Binding-site contacts:
Ligand atom O6 contacts residue ASN113 of chain 1.B at 3.6 Å.
Ligand atom C3 contacts residue ASN125 of chain 1.B at 3.7 Å.
Ligand atom C1 contacts residue ASN113 of chain 1.B at 4.2 Å.
Ligand atom O5 contacts residue ASN113 of chain 1.B at 3.2 Å.
Ligand atom C6 contacts residue ASN113 of chain 1.B at 3.7 Å.
Ligand atom C8 contacts residue ASN125 of chain 1.B at 4.4 Å.
Ligand atom O6 contacts residue LYS115 of chain 1.B at 4.0 Å.
Ligand atom C4 contacts residue ASN125 of chain 1.B at 4.1 Å.
Ligand atom C5 contacts residue ASN113 of chain 1.B at 4.0 Å.
Ligand atom O3 contacts residue LYS115 of chain 1.B at 4.3 Å.
Ligand atom N2 contacts residue ASN125 of chain 1.B at 2.7 Å (h-bond).
Ligand atom O5 contacts residue ASN125 of chain 1.B at 2.4 Å (h-bond).
Ligand atom C1 contacts residue ASN125 of chain 1.B at 1.4 Å.
Ligand atom O7 contacts residue ASN125 of chain 1.B at 3.5 Å (h-bond).
Ligand atom C7 contacts residue ASN125 of chain 1.B at 3.3 Å.
Ligand atom C4 contacts residue LYS115 of chain 1.B at 4.1 Å.
Ligand atom C2 contacts residue ASN125 of chain 1.B at 2.3 Å.
Ligand atom C5 contacts residue ASN125 of chain 1.B at 3.6 Å.

This protein binds this small molecule.
Small molecule (SMILES): CC(=O)N[C@@H]1[C@@H](O)[C@H](O)[C@@H](CO)O[C@H]1O

Sequence of chain 1.B:
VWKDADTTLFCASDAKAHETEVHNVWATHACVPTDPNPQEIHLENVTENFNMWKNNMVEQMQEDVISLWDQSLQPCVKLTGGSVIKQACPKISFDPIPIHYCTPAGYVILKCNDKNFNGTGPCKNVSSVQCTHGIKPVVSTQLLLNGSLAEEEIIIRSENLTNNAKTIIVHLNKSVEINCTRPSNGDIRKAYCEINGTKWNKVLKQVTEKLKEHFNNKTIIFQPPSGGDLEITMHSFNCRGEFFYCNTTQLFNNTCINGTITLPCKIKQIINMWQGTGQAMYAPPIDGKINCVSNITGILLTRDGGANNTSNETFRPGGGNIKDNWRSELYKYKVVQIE